A protein and the small-molecule ligand that binds it are described below.
Small molecule (SMILES): CCCC/C=C\CCCCCCCC(=O)O

Sequence of chain 1.B:
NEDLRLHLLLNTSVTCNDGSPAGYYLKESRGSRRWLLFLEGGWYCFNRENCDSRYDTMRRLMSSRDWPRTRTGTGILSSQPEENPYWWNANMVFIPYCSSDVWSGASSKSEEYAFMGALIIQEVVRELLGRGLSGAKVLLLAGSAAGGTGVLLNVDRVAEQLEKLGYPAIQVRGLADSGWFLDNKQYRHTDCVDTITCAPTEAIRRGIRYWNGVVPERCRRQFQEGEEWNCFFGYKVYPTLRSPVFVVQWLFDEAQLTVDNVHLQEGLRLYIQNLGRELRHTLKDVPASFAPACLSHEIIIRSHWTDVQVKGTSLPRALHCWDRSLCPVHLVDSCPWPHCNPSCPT

Binding-site contacts:
Ligand atom O1 contacts residue HIS312 of chain 1.B at 2.9 Å (h-bond).
Ligand atom C1 contacts residue GLY50 of chain 1.B at 3.8 Å.
Ligand atom C4 contacts residue ALA156 of chain 1.B at 3.6 Å (hydrophobic).
Ligand atom C8 contacts residue PHE191 of chain 1.B at 3.8 Å (hydrophobic).
Ligand atom C6 contacts residue PHE191 of chain 1.B at 3.9 Å (hydrophobic).
Ligand atom C1 contacts residue ALA156 of chain 1.B at 4.0 Å (hydrophobic).
Ligand atom C2 contacts residue TRP51 of chain 1.B at 3.6 Å (hydrophobic).
Ligand atom C4 contacts residue ALA155 of chain 1.B at 3.9 Å (hydrophobic).
Ligand atom C6 contacts residue THR159 of chain 1.B at 4.0 Å.
Ligand atom C8 contacts residue THR159 of chain 1.B at 3.4 Å.
Ligand atom C10 contacts residue ILE214 of chain 1.B at 3.5 Å (hydrophobic).
Ligand atom O2 contacts residue ALA155 of chain 1.B at 3.0 Å.
Ligand atom C5 contacts residue PHE191 of chain 1.B at 3.6 Å (hydrophobic).
Ligand atom C13 contacts residue TYR52 of chain 1.B at 3.3 Å (hydrophobic).
Ligand atom C1 contacts residue TRP51 of chain 1.B at 3.5 Å (hydrophobic).
Ligand atom O1 contacts residue ALA155 of chain 1.B at 3.2 Å.
Ligand atom C2 contacts residue ALA155 of chain 1.B at 4.1 Å (hydrophobic).
Ligand atom C6 contacts residue ALA156 of chain 1.B at 3.6 Å (hydrophobic).
Ligand atom C12 contacts residue TYR52 of chain 1.B at 3.7 Å (hydrophobic).
Ligand atom O2 contacts residue TRP51 of chain 1.B at 2.9 Å (h-bond).
Ligand atom C11 contacts residue PHE191 of chain 1.B at 3.7 Å (hydrophobic).
Ligand atom C9 contacts residue ILE214 of chain 1.B at 3.4 Å (hydrophobic).
Ligand atom O2 contacts residue GLY49 of chain 1.B at 3.9 Å.
Ligand atom C14 contacts residue PHE191 of chain 1.B at 3.9 Å (hydrophobic).
Ligand atom O2 contacts residue GLY50 of chain 1.B at 2.9 Å (h-bond).
Ligand atom C4 contacts residue PHE191 of chain 1.B at 3.9 Å (hydrophobic).
Ligand atom O1 contacts residue GLY50 of chain 1.B at 4.0 Å.
Ligand atom C10 contacts residue PHE243 of chain 1.B at 4.0 Å (hydrophobic).
Ligand atom C14 contacts residue VAL269 of chain 1.B at 3.7 Å (hydrophobic).
Ligand atom C1 contacts residue ALA155 of chain 1.B at 3.1 Å (hydrophobic).
Ligand atom C3 contacts residue TRP51 of chain 1.B at 3.7 Å (hydrophobic).
Ligand atom O2 contacts residue ALA156 of chain 1.B at 3.1 Å (h-bond).
Ligand atom C1 contacts residue HIS312 of chain 1.B at 3.5 Å.
Ligand atom C12 contacts residue PRO210 of chain 1.B at 4.1 Å (hydrophobic).
Ligand atom C5 contacts residue TYR52 of chain 1.B at 4.1 Å (hydrophobic).
Ligand atom C2 contacts residue ALA265 of chain 1.B at 3.8 Å (hydrophobic).
Ligand atom C7 contacts residue TYR52 of chain 1.B at 3.8 Å (hydrophobic).
Ligand atom C2 contacts residue HIS312 of chain 1.B at 3.5 Å.
Ligand atom C14 contacts residue ALA265 of chain 1.B at 4.0 Å (hydrophobic).
Ligand atom C13 contacts residue VAL269 of chain 1.B at 3.7 Å (hydrophobic).